Sequence of chain 1.D:
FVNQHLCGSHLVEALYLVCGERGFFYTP

This small molecule binds to this protein.
Small molecule (SMILES): Oc1cccc(O)c1

Sequence of chain 1.F:
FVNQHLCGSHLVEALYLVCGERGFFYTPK

Binding-site contacts:
Ligand atom C1 contacts residue HIS5 of chain 1.F at 4.5 Å.
Ligand atom O1 contacts residue CYS11 of chain 1.C at 2.8 Å (h-bond).
Ligand atom C6 contacts residue CYS7 of chain 1.D at 3.9 Å (hydrophobic).
Ligand atom C3 contacts residue LEU11 of chain 1.D at 4.4 Å (hydrophobic).
Ligand atom C5 contacts residue HIS5 of chain 1.F at 4.1 Å.
Ligand atom C5 contacts residue LEU11 of chain 1.D at 3.7 Å (hydrophobic).
Ligand atom C6 contacts residue CYS6 of chain 1.C at 3.1 Å (hydrophobic).
Ligand atom O1 contacts residue LEU11 of chain 1.D at 4.3 Å.
Ligand atom C3 contacts residue HIS5 of chain 1.F at 3.4 Å.
Ligand atom C4 contacts residue HIS10 of chain 1.D at 3.9 Å.
Ligand atom O1 contacts residue CYS6 of chain 1.C at 2.5 Å (h-bond).
Ligand atom C2 contacts residue CYS11 of chain 1.C at 3.8 Å (hydrophobic).
Ligand atom C6 contacts residue HIS5 of chain 1.F at 4.5 Å.
Ligand atom O3 contacts residue LEU16 of chain 1.C at 4.0 Å.
Ligand atom C5 contacts residue CYS6 of chain 1.C at 4.5 Å (hydrophobic).
Ligand atom C4 contacts residue HIS5 of chain 1.F at 3.7 Å.
Ligand atom O3 contacts residue ALA14 of chain 1.D at 3.5 Å.
Ligand atom C5 contacts residue LEU6 of chain 1.F at 4.3 Å (hydrophobic).
Ligand atom C3 contacts residue LEU16 of chain 1.C at 4.3 Å (hydrophobic).
Ligand atom O3 contacts residue HIS5 of chain 1.F at 3.2 Å (h-bond).
Ligand atom O1 contacts residue ILE10 of chain 1.C at 3.5 Å.
Ligand atom C3 contacts residue ALA14 of chain 1.D at 4.2 Å (hydrophobic).
Ligand atom C1 contacts residue CYS11 of chain 1.C at 3.9 Å (hydrophobic).
Ligand atom C6 contacts residue LEU11 of chain 1.D at 3.5 Å (hydrophobic).
Ligand atom C2 contacts residue ILE10 of chain 1.C at 4.3 Å (hydrophobic).
Ligand atom O3 contacts residue LEU17 of chain 1.L at 3.4 Å.
Ligand atom C2 contacts residue HIS5 of chain 1.F at 4.0 Å.
Ligand atom C6 contacts residue VAL2 of chain 1.F at 4.2 Å (hydrophobic).
Ligand atom O1 contacts residue SER9 of chain 1.C at 3.7 Å.
Ligand atom C4 contacts residue LEU11 of chain 1.D at 3.9 Å (hydrophobic).
Ligand atom C4 contacts residue ALA14 of chain 1.D at 4.5 Å (hydrophobic).
Ligand atom C1 contacts residue CYS6 of chain 1.C at 3.2 Å (hydrophobic).
Ligand atom O1 contacts residue VAL2 of chain 1.F at 4.1 Å.
Ligand atom C5 contacts residue CYS7 of chain 1.D at 4.1 Å (hydrophobic).
Ligand atom C2 contacts residue LEU11 of chain 1.D at 4.3 Å (hydrophobic).
Ligand atom C1 contacts residue LEU11 of chain 1.D at 3.8 Å (hydrophobic).
Ligand atom C5 contacts residue HIS10 of chain 1.D at 4.0 Å.
Ligand atom C2 contacts residue LEU16 of chain 1.C at 4.3 Å (hydrophobic).

Sequence of chain 1.L:
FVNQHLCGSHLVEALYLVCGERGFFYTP

Sequence of chain 1.C:
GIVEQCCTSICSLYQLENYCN